The small molecule below binds the protein below.
Small molecule (SMILES): O=C(Nc1ccncc1)[C@H]1C[C@@H]1c1ccccc1

Sequence of chain 1.B:
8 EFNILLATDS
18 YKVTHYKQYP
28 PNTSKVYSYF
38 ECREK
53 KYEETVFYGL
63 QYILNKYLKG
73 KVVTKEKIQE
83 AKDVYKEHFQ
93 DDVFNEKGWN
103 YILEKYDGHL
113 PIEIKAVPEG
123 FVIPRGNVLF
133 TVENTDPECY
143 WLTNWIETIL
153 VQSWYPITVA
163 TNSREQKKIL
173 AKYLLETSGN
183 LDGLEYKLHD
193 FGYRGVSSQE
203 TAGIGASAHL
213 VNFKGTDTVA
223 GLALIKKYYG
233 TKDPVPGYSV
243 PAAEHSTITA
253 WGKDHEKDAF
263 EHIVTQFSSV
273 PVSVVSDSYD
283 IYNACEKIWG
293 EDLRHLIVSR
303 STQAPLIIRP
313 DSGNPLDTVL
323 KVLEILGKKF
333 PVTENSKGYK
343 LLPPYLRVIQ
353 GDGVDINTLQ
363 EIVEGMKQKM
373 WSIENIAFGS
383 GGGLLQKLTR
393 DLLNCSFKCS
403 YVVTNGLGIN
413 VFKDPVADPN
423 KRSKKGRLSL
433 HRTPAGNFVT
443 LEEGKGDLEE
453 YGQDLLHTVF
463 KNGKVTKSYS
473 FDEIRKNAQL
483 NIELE

Sequence of chain 1.A:
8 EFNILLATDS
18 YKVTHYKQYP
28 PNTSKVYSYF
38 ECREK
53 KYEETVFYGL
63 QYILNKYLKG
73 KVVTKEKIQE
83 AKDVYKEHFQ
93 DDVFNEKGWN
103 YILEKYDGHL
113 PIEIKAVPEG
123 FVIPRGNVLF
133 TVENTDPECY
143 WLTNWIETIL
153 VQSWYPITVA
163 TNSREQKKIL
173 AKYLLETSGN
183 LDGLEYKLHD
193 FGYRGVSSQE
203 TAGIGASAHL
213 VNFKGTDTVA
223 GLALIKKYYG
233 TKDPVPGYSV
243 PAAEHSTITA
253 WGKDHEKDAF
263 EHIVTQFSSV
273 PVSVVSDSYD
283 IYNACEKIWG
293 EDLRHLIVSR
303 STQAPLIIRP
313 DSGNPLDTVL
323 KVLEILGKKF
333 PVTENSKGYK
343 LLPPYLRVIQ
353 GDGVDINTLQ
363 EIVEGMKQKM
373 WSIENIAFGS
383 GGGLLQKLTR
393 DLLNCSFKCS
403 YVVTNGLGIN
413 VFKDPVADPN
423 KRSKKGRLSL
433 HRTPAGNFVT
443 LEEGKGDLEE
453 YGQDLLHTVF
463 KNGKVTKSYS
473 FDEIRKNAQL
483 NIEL

Binding-site contacts:
Ligand atom C3 contacts residue ASP219 of chain 1.A at 3.4 Å.
Ligand atom C6 contacts residue ARG196 of chain 1.A at 3.6 Å.
Ligand atom C7 contacts residue ARG311 of chain 1.A at 3.8 Å.
Ligand atom C9 contacts residue ALA244 of chain 1.A at 3.6 Å (hydrophobic).
Ligand atom C3 contacts residue TYR18 of chain 1.B at 3.8 Å (hydrophobic).
Ligand atom C9 contacts residue ALA245 of chain 1.A at 3.7 Å (hydrophobic).
Ligand atom C1 contacts residue PHE193 of chain 1.A at 3.9 Å (hydrophobic).
Ligand atom O13 contacts residue PHE193 of chain 1.A at 3.5 Å.
Ligand atom C1 contacts residue TYR18 of chain 1.B at 3.7 Å (hydrophobic).
Ligand atom C16 contacts residue SER275 of chain 1.A at 3.7 Å.
Ligand atom C1 contacts residue ARG196 of chain 1.A at 3.4 Å.
Ligand atom C16 contacts residue ILE351 of chain 1.A at 3.5 Å (hydrophobic).
Ligand atom C5 contacts residue PHE193 of chain 1.A at 3.7 Å (hydrophobic).
Ligand atom C19 contacts residue VAL242 of chain 1.A at 3.8 Å (hydrophobic).
Ligand atom C10 contacts residue ALA244 of chain 1.A at 3.5 Å (hydrophobic).
Ligand atom C10 contacts residue TYR18 of chain 1.B at 3.9 Å (hydrophobic).
Ligand atom C2 contacts residue PHE193 of chain 1.A at 3.9 Å (hydrophobic).
Ligand atom C19 contacts residue HIS191 of chain 1.A at 3.4 Å.
Ligand atom O13 contacts residue ILE351 of chain 1.A at 3.9 Å.
Ligand atom C12 contacts residue ALA244 of chain 1.A at 3.7 Å (hydrophobic).
Ligand atom O13 contacts residue SER275 of chain 1.A at 2.8 Å (h-bond).
Ligand atom C4 contacts residue TYR18 of chain 1.B at 3.9 Å (hydrophobic).
Ligand atom C2 contacts residue TYR18 of chain 1.B at 3.6 Å (hydrophobic).
Ligand atom C17 contacts residue ILE309 of chain 1.A at 3.8 Å (hydrophobic).
Ligand atom C12 contacts residue PHE193 of chain 1.A at 3.6 Å (hydrophobic).
Ligand atom C12 contacts residue SER275 of chain 1.A at 3.5 Å.
Ligand atom C17 contacts residue ILE351 of chain 1.A at 3.6 Å (hydrophobic).
Ligand atom C5 contacts residue ARG311 of chain 1.A at 3.7 Å.
Ligand atom C2 contacts residue ASP219 of chain 1.A at 3.6 Å.
Ligand atom C4 contacts residue PHE193 of chain 1.A at 3.7 Å (hydrophobic).
Ligand atom C10 contacts residue PHE193 of chain 1.A at 3.9 Å (hydrophobic).
Ligand atom C5 contacts residue TYR18 of chain 1.B at 3.8 Å (hydrophobic).
Ligand atom C20 contacts residue VAL242 of chain 1.A at 3.8 Å (hydrophobic).
Ligand atom C3 contacts residue PHE193 of chain 1.A at 3.5 Å (hydrophobic).
Ligand atom C7 contacts residue PHE193 of chain 1.A at 3.3 Å (hydrophobic).
Ligand atom C1 contacts residue ASP16 of chain 1.B at 3.9 Å.
Ligand atom C9 contacts residue ARG311 of chain 1.A at 3.3 Å.
Ligand atom C9 contacts residue TYR18 of chain 1.B at 3.4 Å (hydrophobic).
Ligand atom C6 contacts residue TYR18 of chain 1.B at 3.5 Å (hydrophobic).
Ligand atom C20 contacts residue HIS191 of chain 1.A at 3.4 Å.